Sequence of chain 1.D:
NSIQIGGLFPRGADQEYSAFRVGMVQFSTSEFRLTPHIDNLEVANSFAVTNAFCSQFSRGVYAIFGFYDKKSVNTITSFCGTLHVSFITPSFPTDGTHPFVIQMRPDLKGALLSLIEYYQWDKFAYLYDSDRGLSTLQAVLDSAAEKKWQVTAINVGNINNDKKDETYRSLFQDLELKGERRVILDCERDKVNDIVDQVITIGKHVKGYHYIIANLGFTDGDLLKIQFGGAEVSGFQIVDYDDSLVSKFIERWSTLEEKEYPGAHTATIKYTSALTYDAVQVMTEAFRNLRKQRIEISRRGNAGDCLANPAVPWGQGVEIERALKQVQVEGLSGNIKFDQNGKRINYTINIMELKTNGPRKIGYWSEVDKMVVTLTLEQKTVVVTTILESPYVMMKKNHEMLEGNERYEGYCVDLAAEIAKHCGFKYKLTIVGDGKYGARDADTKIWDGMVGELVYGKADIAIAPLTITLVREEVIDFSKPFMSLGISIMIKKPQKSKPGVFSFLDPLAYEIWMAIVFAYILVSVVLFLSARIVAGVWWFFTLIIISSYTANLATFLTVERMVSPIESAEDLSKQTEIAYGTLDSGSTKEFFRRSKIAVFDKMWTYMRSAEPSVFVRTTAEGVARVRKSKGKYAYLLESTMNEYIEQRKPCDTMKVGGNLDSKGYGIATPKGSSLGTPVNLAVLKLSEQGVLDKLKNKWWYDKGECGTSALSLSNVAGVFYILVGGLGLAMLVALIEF

Binding-site contacts:
Ligand atom C1 contacts residue ASN335 of chain 1.D at 4.1 Å.
Ligand atom C5 contacts residue ASN335 of chain 1.D at 3.9 Å.
Ligand atom C7 contacts residue ASN346 of chain 1.D at 3.6 Å.
Ligand atom O6 contacts residue ASN335 of chain 1.D at 3.4 Å (h-bond).
Ligand atom O7 contacts residue ASN346 of chain 1.D at 3.9 Å.
Ligand atom N2 contacts residue ASN346 of chain 1.D at 3.0 Å (h-bond).
Ligand atom C5 contacts residue ASN346 of chain 1.D at 3.7 Å.
Ligand atom C1 contacts residue ASN346 of chain 1.D at 1.4 Å.
Ligand atom C3 contacts residue ASN346 of chain 1.D at 3.8 Å.
Ligand atom C4 contacts residue ASN346 of chain 1.D at 4.2 Å.
Ligand atom C6 contacts residue ASN335 of chain 1.D at 3.4 Å.
Ligand atom O5 contacts residue ASN346 of chain 1.D at 2.4 Å (h-bond).
Ligand atom C2 contacts residue ASN346 of chain 1.D at 2.5 Å.
Ligand atom O5 contacts residue ASN335 of chain 1.D at 3.2 Å (h-bond).

A protein and the small-molecule ligand that binds it are described below.
Small molecule (SMILES): CC(=O)N[C@@H]1[C@@H](O)[C@H](O)[C@@H](CO)O[C@H]1O